This protein binds this small molecule.
Small molecule (SMILES): O=C1NCC2(CCNCC2)c2[nH]c(-c3ccnc(-c4ccc5c(c4)OCO5)n3)cc21

Sequence of chain 1.A:
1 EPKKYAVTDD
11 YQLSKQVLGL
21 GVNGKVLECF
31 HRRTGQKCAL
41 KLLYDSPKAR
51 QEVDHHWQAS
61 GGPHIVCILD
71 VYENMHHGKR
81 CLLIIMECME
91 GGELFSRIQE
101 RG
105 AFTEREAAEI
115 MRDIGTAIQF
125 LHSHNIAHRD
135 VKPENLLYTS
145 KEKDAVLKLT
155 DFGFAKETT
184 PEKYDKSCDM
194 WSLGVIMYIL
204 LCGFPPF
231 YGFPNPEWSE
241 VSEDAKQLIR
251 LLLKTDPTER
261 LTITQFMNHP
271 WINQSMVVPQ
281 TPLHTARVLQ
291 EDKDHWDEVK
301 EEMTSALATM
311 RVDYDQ

Binding-site contacts:
Ligand atom C6 contacts residue ASN139 of chain 1.A at 3.7 Å.
Ligand atom C29 contacts residue GLU90 of chain 1.A at 3.7 Å.
Ligand atom C18 contacts residue MET89 of chain 1.A at 3.7 Å (hydrophobic).
Ligand atom C13 contacts residue VAL26 of chain 1.A at 3.7 Å (hydrophobic).
Ligand atom N19 contacts residue ALA39 of chain 1.A at 3.5 Å.
Ligand atom N3 contacts residue GLY21 of chain 1.A at 3.6 Å.
Ligand atom C18 contacts residue GLU87 of chain 1.A at 3.3 Å.
Ligand atom C13 contacts residue THR154 of chain 1.A at 3.6 Å.
Ligand atom C27 contacts residue MET89 of chain 1.A at 3.3 Å (hydrophobic).
Ligand atom O10 contacts residue ASP155 of chain 1.A at 3.3 Å.
Ligand atom O30 contacts residue GLY92 of chain 1.A at 3.6 Å.
Ligand atom N19 contacts residue MET89 of chain 1.A at 3.0 Å (h-bond).
Ligand atom O30 contacts residue MET89 of chain 1.A at 3.7 Å.
Ligand atom C2 contacts residue LEU20 of chain 1.A at 3.4 Å (hydrophobic).
Ligand atom C11 contacts residue VAL26 of chain 1.A at 3.7 Å (hydrophobic).
Ligand atom C7 contacts residue LEU18 of chain 1.A at 3.7 Å (hydrophobic).
Ligand atom N3 contacts residue ASP155 of chain 1.A at 3.1 Å (salt-bridge).
Ligand atom C12 contacts residue VAL26 of chain 1.A at 3.6 Å (hydrophobic).
Ligand atom N21 contacts residue LEU141 of chain 1.A at 3.7 Å.
Ligand atom C2 contacts residue GLY21 of chain 1.A at 3.4 Å.
Ligand atom C18 contacts residue ALA39 of chain 1.A at 3.3 Å (hydrophobic).
Ligand atom O10 contacts residue LYS41 of chain 1.A at 2.9 Å (salt-bridge).
Ligand atom N19 contacts residue GLU87 of chain 1.A at 3.7 Å.
Ligand atom C4 contacts residue ASP155 of chain 1.A at 3.7 Å.
Ligand atom C8 contacts residue GLY19 of chain 1.A at 3.5 Å.
Ligand atom C7 contacts residue GLY19 of chain 1.A at 3.7 Å.
Ligand atom C23 contacts residue LEU18 of chain 1.A at 3.4 Å (hydrophobic).
Ligand atom C25 contacts residue MET89 of chain 1.A at 3.2 Å (hydrophobic).
Ligand atom C26 contacts residue MET89 of chain 1.A at 3.1 Å (hydrophobic).
Ligand atom C9 contacts residue GLU138 of chain 1.A at 3.6 Å.
Ligand atom C23 contacts residue MET89 of chain 1.A at 3.6 Å (hydrophobic).
Ligand atom C24 contacts residue CYS88 of chain 1.A at 3.6 Å (hydrophobic).
Ligand atom O28 contacts residue GLU90 of chain 1.A at 3.6 Å.
Ligand atom C24 contacts residue MET89 of chain 1.A at 3.5 Å (hydrophobic).
Ligand atom C7 contacts residue LEU20 of chain 1.A at 3.7 Å (hydrophobic).
Ligand atom C22 contacts residue MET89 of chain 1.A at 3.4 Å (hydrophobic).
Ligand atom C27 contacts residue GLU90 of chain 1.A at 3.7 Å.
Ligand atom C4 contacts residue LYS41 of chain 1.A at 3.7 Å.
Ligand atom C8 contacts residue LEU20 of chain 1.A at 3.3 Å (hydrophobic).
Ligand atom C6 contacts residue GLU138 of chain 1.A at 3.4 Å.